Sequence of chain 1.B:
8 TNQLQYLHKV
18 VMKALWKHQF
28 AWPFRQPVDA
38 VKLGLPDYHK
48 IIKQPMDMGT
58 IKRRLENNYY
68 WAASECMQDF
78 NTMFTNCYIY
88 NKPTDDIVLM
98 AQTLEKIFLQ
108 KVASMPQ

This protein binds this small molecule.
Small molecule (SMILES): Cn1cnc2c1c(=O)[nH]c(=O)n2C

Binding-site contacts:
Ligand atom N9 contacts residue LEU40 of chain 1.B at 3.5 Å.
Ligand atom N1 contacts residue ASN88 of chain 1.B at 2.7 Å (h-bond).
Ligand atom C5 contacts residue VAL35 of chain 1.B at 4.2 Å (hydrophobic).
Ligand atom C8 contacts residue VAL35 of chain 1.B at 4.0 Å (hydrophobic).
Ligand atom C8 contacts residue ILE94 of chain 1.B at 4.0 Å (hydrophobic).
Ligand atom C4 contacts residue LEU40 of chain 1.B at 4.2 Å (hydrophobic).
Ligand atom O6 contacts residue ASN88 of chain 1.B at 3.0 Å (h-bond).
Ligand atom N1 contacts residue TYR87 of chain 1.B at 4.1 Å.
Ligand atom C13 contacts residue PRO30 of chain 1.B at 3.6 Å (hydrophobic).
Ligand atom N3 contacts residue LEU42 of chain 1.B at 3.9 Å.
Ligand atom N7 contacts residue VAL35 of chain 1.B at 3.6 Å.
Ligand atom C13 contacts residue VAL35 of chain 1.B at 3.4 Å (hydrophobic).
Ligand atom C6 contacts residue ILE94 of chain 1.B at 3.5 Å (hydrophobic).
Ligand atom C2 contacts residue ILE94 of chain 1.B at 4.4 Å (hydrophobic).
Ligand atom C8 contacts residue PRO30 of chain 1.B at 3.3 Å (hydrophobic).
Ligand atom N7 contacts residue ILE94 of chain 1.B at 3.5 Å.
Ligand atom C6 contacts residue ASN88 of chain 1.B at 3.5 Å.
Ligand atom C13 contacts residue ILE94 of chain 1.B at 3.8 Å (hydrophobic).
Ligand atom C8 contacts residue LEU40 of chain 1.B at 4.2 Å (hydrophobic).
Ligand atom O2 contacts residue ASN88 of chain 1.B at 3.2 Å (h-bond).
Ligand atom C12 contacts residue LEU42 of chain 1.B at 4.1 Å (hydrophobic).
Ligand atom O6 contacts residue TYR87 of chain 1.B at 4.4 Å.
Ligand atom N3 contacts residue ILE94 of chain 1.B at 4.3 Å.
Ligand atom N7 contacts residue PRO30 of chain 1.B at 3.8 Å.
Ligand atom O2 contacts residue TYR87 of chain 1.B at 4.4 Å.
Ligand atom C4 contacts residue ILE94 of chain 1.B at 3.8 Å (hydrophobic).
Ligand atom C12 contacts residue LEU40 of chain 1.B at 4.2 Å (hydrophobic).
Ligand atom C4 contacts residue LEU42 of chain 1.B at 4.4 Å (hydrophobic).
Ligand atom O6 contacts residue TYR45 of chain 1.B at 4.1 Å.
Ligand atom N9 contacts residue PRO30 of chain 1.B at 4.3 Å.
Ligand atom O6 contacts residue CYS84 of chain 1.B at 4.3 Å.
Ligand atom N9 contacts residue ILE94 of chain 1.B at 4.2 Å.
Ligand atom C2 contacts residue ASN88 of chain 1.B at 3.4 Å.
Ligand atom N1 contacts residue ILE94 of chain 1.B at 4.0 Å.
Ligand atom O2 contacts residue LEU42 of chain 1.B at 3.9 Å.
Ligand atom O6 contacts residue ILE94 of chain 1.B at 3.8 Å.
Ligand atom C2 contacts residue LEU42 of chain 1.B at 3.8 Å (hydrophobic).
Ligand atom N1 contacts residue LEU42 of chain 1.B at 4.2 Å.
Ligand atom C5 contacts residue ILE94 of chain 1.B at 3.3 Å (hydrophobic).
Ligand atom C13 contacts residue PHE31 of chain 1.B at 4.1 Å (hydrophobic).